Binding-site contacts:
Ligand atom F2 contacts residue ALA206 of chain 3.A at 2.9 Å.
Ligand atom F contacts residue ALA201 of chain 3.A at 4.0 Å.
Ligand atom F1 contacts residue ALA201 of chain 3.A at 3.9 Å.
Ligand atom C11 contacts residue LEU207 of chain 3.A at 4.1 Å (hydrophobic).
Ligand atom F1 contacts residue ILE202 of chain 3.A at 3.1 Å.
Ligand atom C18 contacts residue ILE202 of chain 3.A at 4.0 Å (hydrophobic).
Ligand atom C12 contacts residue GLN100 of chain 3.A at 3.4 Å.
Ligand atom O contacts residue PHE97 of chain 3.A at 3.3 Å.
Ligand atom C13 contacts residue GLN100 of chain 3.A at 3.5 Å.
Ligand atom C contacts residue NAD1 of chain 3.B at 3.7 Å.
Ligand atom S contacts residue GLY96 of chain 3.A at 3.4 Å (h-bond).
Ligand atom O contacts residue GLY96 of chain 3.A at 3.6 Å (h-bond).
Ligand atom C5 contacts residue NAD1 of chain 3.B at 3.8 Å.
Ligand atom C18 contacts residue MET199 of chain 3.A at 3.5 Å (hydrophobic).
Ligand atom C17 contacts residue ALA206 of chain 3.A at 4.0 Å (hydrophobic).
Ligand atom C1 contacts residue NAD1 of chain 3.B at 3.6 Å.
Ligand atom N1 contacts residue NAD1 of chain 3.B at 2.7 Å (h-bond).
Ligand atom C9 contacts residue MET98 of chain 3.A at 3.7 Å (hydrophobic).
Ligand atom F1 contacts residue ALA198 of chain 3.A at 3.5 Å.
Ligand atom C12 contacts residue LEU207 of chain 3.A at 3.9 Å (hydrophobic).
Ligand atom C6 contacts residue GLY96 of chain 3.A at 3.5 Å.
Ligand atom C13 contacts residue LEU207 of chain 3.A at 3.9 Å (hydrophobic).
Ligand atom C7 contacts residue PHE97 of chain 3.A at 4.1 Å (hydrophobic).
Ligand atom S contacts residue NAD1 of chain 3.B at 3.4 Å (h-bond).
Ligand atom C14 contacts residue LEU207 of chain 3.A at 4.0 Å (hydrophobic).
Ligand atom F1 contacts residue ALA206 of chain 3.A at 4.0 Å.
Ligand atom S1 contacts residue PHE97 of chain 3.A at 4.0 Å.
Ligand atom C5 contacts residue GLY96 of chain 3.A at 3.3 Å.
Ligand atom C4 contacts residue NAD1 of chain 3.B at 3.5 Å.
Ligand atom C9 contacts residue PHE97 of chain 3.A at 4.0 Å (hydrophobic).
Ligand atom C10 contacts residue MET98 of chain 3.A at 3.5 Å (hydrophobic).
Ligand atom C6 contacts residue PHE97 of chain 3.A at 4.0 Å (hydrophobic).
Ligand atom C contacts residue PHE149 of chain 3.A at 4.0 Å (hydrophobic).
Ligand atom O contacts residue MET98 of chain 3.A at 3.8 Å.
Ligand atom C11 contacts residue GLN100 of chain 3.A at 4.1 Å.
Ligand atom C17 contacts residue ALA201 of chain 3.A at 4.1 Å (hydrophobic).
Ligand atom C10 contacts residue GLN100 of chain 3.A at 4.0 Å.
Ligand atom S1 contacts residue MET98 of chain 3.A at 3.4 Å (h-bond).
Ligand atom C2 contacts residue TYR158 of chain 3.A at 4.1 Å (hydrophobic).
Ligand atom F2 contacts residue ALA201 of chain 3.A at 3.6 Å.

Sequence of chain 3.A:
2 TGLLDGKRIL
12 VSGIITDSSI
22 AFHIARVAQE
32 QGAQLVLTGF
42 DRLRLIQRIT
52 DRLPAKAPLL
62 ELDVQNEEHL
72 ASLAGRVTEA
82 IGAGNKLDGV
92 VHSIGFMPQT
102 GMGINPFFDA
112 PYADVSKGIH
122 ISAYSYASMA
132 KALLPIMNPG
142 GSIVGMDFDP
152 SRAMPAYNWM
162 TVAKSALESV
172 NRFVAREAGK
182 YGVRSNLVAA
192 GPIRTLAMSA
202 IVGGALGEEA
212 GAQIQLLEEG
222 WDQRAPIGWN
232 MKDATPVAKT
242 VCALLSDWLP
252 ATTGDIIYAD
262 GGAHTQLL

This protein binds this small molecule.
Small molecule (SMILES): Cc1cc(C)nc(SCC(=O)/N=c2/[nH]cc(Cc3cccc(C(F)(F)F)c3)s2)n1